Sequence of chain 1.C:
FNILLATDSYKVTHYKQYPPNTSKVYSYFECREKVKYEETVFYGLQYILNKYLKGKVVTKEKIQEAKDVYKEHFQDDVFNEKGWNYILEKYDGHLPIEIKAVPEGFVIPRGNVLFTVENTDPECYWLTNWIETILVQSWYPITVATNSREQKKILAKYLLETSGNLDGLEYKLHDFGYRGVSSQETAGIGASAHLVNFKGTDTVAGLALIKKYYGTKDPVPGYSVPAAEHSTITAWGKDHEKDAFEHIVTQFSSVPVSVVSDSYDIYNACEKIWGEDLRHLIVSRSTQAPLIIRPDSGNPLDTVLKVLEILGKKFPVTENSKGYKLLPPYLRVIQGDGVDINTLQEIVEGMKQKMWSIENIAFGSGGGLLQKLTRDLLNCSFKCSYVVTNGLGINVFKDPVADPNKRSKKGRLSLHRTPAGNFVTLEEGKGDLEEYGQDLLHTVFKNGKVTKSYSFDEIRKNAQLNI

This protein binds this small molecule.
Small molecule (SMILES): C[C@@H]1CC(=O)N(C2CCCC2)N=C1c1ccc(NC(=O)N2Cc3ccncc3C2)cc1

Sequence of chain 1.D:
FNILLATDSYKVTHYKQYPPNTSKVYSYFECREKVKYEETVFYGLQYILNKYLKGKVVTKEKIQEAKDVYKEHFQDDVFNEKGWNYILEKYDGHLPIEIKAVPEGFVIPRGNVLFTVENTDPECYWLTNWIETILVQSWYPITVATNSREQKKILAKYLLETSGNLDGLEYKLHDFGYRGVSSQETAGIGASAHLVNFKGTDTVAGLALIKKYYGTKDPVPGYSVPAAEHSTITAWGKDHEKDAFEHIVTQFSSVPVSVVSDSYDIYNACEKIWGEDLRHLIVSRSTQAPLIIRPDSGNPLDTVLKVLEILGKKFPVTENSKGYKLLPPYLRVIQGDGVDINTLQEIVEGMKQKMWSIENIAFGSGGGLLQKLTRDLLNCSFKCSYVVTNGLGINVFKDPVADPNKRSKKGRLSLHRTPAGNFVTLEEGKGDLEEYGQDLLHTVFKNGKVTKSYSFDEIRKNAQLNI

Binding-site contacts:
Ligand atom CAZ contacts residue PHE194 of chain 1.D at 3.5 Å (hydrophobic).
Ligand atom CAZ contacts residue TYR19 of chain 1.C at 3.6 Å (hydrophobic).
Ligand atom CAR contacts residue HIS192 of chain 1.D at 3.6 Å.
Ligand atom CAY contacts residue PHE194 of chain 1.D at 3.6 Å (hydrophobic).
Ligand atom CAX contacts residue PHE194 of chain 1.D at 3.6 Å (hydrophobic).
Ligand atom CAK contacts residue VAL243 of chain 1.D at 2.9 Å (hydrophobic).
Ligand atom CAQ contacts residue SER242 of chain 1.D at 3.7 Å.
Ligand atom CAL contacts residue VAL243 of chain 1.D at 3.3 Å (hydrophobic).
Ligand atom NAS contacts residue ALA245 of chain 1.D at 3.7 Å.
Ligand atom OBD contacts residue PHE194 of chain 1.D at 3.5 Å.
Ligand atom CAQ contacts residue VAL243 of chain 1.D at 3.7 Å (hydrophobic).
Ligand atom CAT contacts residue ALA245 of chain 1.D at 3.6 Å (hydrophobic).
Ligand atom CAT contacts residue PHE194 of chain 1.D at 3.3 Å (hydrophobic).
Ligand atom NAU contacts residue PHE194 of chain 1.D at 3.4 Å.
Ligand atom CAV contacts residue ASP220 of chain 1.D at 3.0 Å.
Ligand atom CAX contacts residue TYR19 of chain 1.C at 3.4 Å (hydrophobic).
Ligand atom CAN contacts residue ILE352 of chain 1.D at 3.6 Å (hydrophobic).
Ligand atom CAW contacts residue ASP220 of chain 1.D at 3.5 Å.
Ligand atom NBA contacts residue PHE194 of chain 1.D at 3.7 Å.
Ligand atom CAW contacts residue TYR19 of chain 1.C at 3.7 Å (hydrophobic).
Ligand atom OAG contacts residue TYR189 of chain 1.D at 3.7 Å.
Ligand atom CAQ contacts residue HIS192 of chain 1.D at 3.6 Å.
Ligand atom CAV contacts residue TYR19 of chain 1.C at 3.5 Å (hydrophobic).
Ligand atom CBC contacts residue ASP220 of chain 1.D at 3.4 Å.
Ligand atom NBA contacts residue TYR19 of chain 1.C at 3.6 Å.
Ligand atom CBC contacts residue TYR19 of chain 1.C at 3.6 Å (hydrophobic).
Ligand atom CAY contacts residue TYR19 of chain 1.C at 3.5 Å (hydrophobic).
Ligand atom CBE contacts residue ALA380 of chain 1.D at 3.2 Å (hydrophobic).
Ligand atom CAY contacts residue ARG312 of chain 1.D at 3.4 Å.
Ligand atom CAT contacts residue SER276 of chain 1.D at 3.6 Å.
Ligand atom CAH contacts residue TYR189 of chain 1.D at 3.6 Å (hydrophobic).
Ligand atom OBD contacts residue SER276 of chain 1.D at 2.6 Å (h-bond).
Ligand atom OBD contacts residue ARG312 of chain 1.D at 3.7 Å.
Ligand atom CAR contacts residue VAL243 of chain 1.D at 3.5 Å (hydrophobic).
Ligand atom CAO contacts residue ILE352 of chain 1.D at 3.7 Å (hydrophobic).
Ligand atom CAW contacts residue PHE194 of chain 1.D at 3.8 Å (hydrophobic).
Ligand atom CBC contacts residue PHE194 of chain 1.D at 3.8 Å (hydrophobic).
Ligand atom CBB contacts residue PHE194 of chain 1.D at 3.7 Å (hydrophobic).
Ligand atom NBA contacts residue ARG197 of chain 1.D at 3.8 Å.
Ligand atom CAO contacts residue SER276 of chain 1.D at 3.5 Å.